Binding-site contacts:
Ligand atom CC contacts residue CYS8 of chain 1.B at 3.9 Å (hydrophobic).
Ligand atom NB contacts residue GLU265 of chain 1.A at 3.3 Å.
Ligand atom CD contacts residue CYS8 of chain 1.B at 3.5 Å (hydrophobic).
Ligand atom OA contacts residue GLU265 of chain 1.A at 3.4 Å (salt-bridge).
Ligand atom CJ contacts residue CYS8 of chain 1.B at 2.4 Å (hydrophobic).
Ligand atom CK contacts residue ALA12 of chain 1.B at 4.2 Å (hydrophobic).
Ligand atom OA contacts residue GLN264 of chain 1.A at 4.4 Å.
Ligand atom CE contacts residue ALA12 of chain 1.B at 3.6 Å (hydrophobic).
Ligand atom OA contacts residue CYS8 of chain 1.B at 2.9 Å (h-bond).
Ligand atom NA contacts residue ALA12 of chain 1.B at 4.4 Å.
Ligand atom CJ contacts residue GLU265 of chain 1.A at 3.4 Å.
Ligand atom CC contacts residue GLU265 of chain 1.A at 3.5 Å.
Ligand atom CH contacts residue CYS15 of chain 1.B at 1.8 Å (hydrophobic).
Ligand atom CF contacts residue ALA11 of chain 1.B at 4.5 Å (hydrophobic).
Ligand atom CK contacts residue GLU265 of chain 1.A at 3.4 Å.
Ligand atom OB contacts residue CYS15 of chain 1.B at 3.3 Å.
Ligand atom CD contacts residue ALA11 of chain 1.B at 4.3 Å (hydrophobic).
Ligand atom CE contacts residue CYS8 of chain 1.B at 4.3 Å (hydrophobic).
Ligand atom CG contacts residue ALA11 of chain 1.B at 4.4 Å (hydrophobic).
Ligand atom CF contacts residue ALA12 of chain 1.B at 4.2 Å (hydrophobic).
Ligand atom NB contacts residue CYS8 of chain 1.B at 3.4 Å (h-bond).
Ligand atom CK contacts residue CYS8 of chain 1.B at 1.8 Å (hydrophobic).
Ligand atom NA contacts residue ALA11 of chain 1.B at 4.0 Å.
Ligand atom CG contacts residue CYS15 of chain 1.B at 2.6 Å (hydrophobic).
Ligand atom CB contacts residue GLU265 of chain 1.A at 3.0 Å.
Ligand atom CK contacts residue GLN264 of chain 1.A at 3.7 Å.
Ligand atom CA contacts residue GLU265 of chain 1.A at 3.8 Å.
Ligand atom CJ contacts residue GLN264 of chain 1.A at 4.4 Å.
Ligand atom CD contacts residue ALA12 of chain 1.B at 4.1 Å (hydrophobic).
Ligand atom CF contacts residue CYS15 of chain 1.B at 4.5 Å (hydrophobic).
Ligand atom NA contacts residue CYS15 of chain 1.B at 3.1 Å (h-bond).
Ligand atom CE contacts residue ALA11 of chain 1.B at 3.6 Å (hydrophobic).

Sequence of chain 1.A:
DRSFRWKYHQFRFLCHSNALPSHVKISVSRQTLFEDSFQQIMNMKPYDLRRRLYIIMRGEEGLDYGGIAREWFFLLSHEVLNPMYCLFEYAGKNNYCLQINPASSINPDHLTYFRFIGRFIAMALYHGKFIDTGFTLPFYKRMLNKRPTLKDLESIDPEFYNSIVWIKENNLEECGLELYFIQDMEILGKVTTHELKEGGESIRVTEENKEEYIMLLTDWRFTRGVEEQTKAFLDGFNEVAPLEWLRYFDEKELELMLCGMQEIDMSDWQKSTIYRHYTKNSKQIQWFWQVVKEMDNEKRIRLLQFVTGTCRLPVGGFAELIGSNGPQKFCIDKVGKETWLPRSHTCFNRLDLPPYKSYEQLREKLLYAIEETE

Sequence of chain 1.B:
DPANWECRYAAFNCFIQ

The small molecule below binds the protein below.
Small molecule (SMILES): CC(=O)Nc1ccc(NC(C)=O)cc1